Binding-site contacts:
Ligand atom ND contacts residue MET57 of chain 1.F at 3.2 Å (h-bond).
Ligand atom CBC contacts residue SER168 of chain 1.F at 2.8 Å.
Ligand atom NC contacts residue MET57 of chain 1.F at 3.1 Å (h-bond).
Ligand atom O2D contacts residue TYR35 of chain 1.E at 2.4 Å (h-bond).
Ligand atom CGA contacts residue TYR35 of chain 1.F at 3.3 Å (hydrophobic).
Ligand atom O2A contacts residue ARG20 of chain 1.E at 2.7 Å (salt-bridge).
Ligand atom FE contacts residue MET57 of chain 1.F at 2.4 Å.
Ligand atom C2C contacts residue SER168 of chain 1.E at 3.3 Å.
Ligand atom O1A contacts residue ARG20 of chain 1.E at 2.8 Å (salt-bridge).
Ligand atom NB contacts residue MET57 of chain 1.F at 3.3 Å (h-bond).
Ligand atom CAC contacts residue SER168 of chain 1.E at 2.8 Å.
Ligand atom CGD contacts residue MET31 of chain 1.E at 3.4 Å (hydrophobic).
Ligand atom CGA contacts residue ARG20 of chain 1.E at 3.2 Å.
Ligand atom NB contacts residue MET57 of chain 1.E at 2.8 Å (h-bond).
Ligand atom NA contacts residue MET57 of chain 1.E at 3.2 Å (h-bond).
Ligand atom ND contacts residue MET57 of chain 1.E at 3.2 Å (h-bond).
Ligand atom CGC contacts residue SER168 of chain 1.F at 1.4 Å.
Ligand atom O1B contacts residue LYS50 of chain 1.F at 2.9 Å (salt-bridge).
Ligand atom O2D contacts residue ARG20 of chain 1.F at 3.2 Å (salt-bridge).
Ligand atom CMD contacts residue GLU61 of chain 1.F at 3.4 Å.
Ligand atom C3C contacts residue SER168 of chain 1.E at 3.4 Å.
Ligand atom C1B contacts residue MET57 of chain 1.E at 3.3 Å (hydrophobic).
Ligand atom CMC contacts residue SER168 of chain 1.E at 3.1 Å.
Ligand atom FE contacts residue MET57 of chain 1.E at 2.4 Å.
Ligand atom CBC contacts residue SER168 of chain 1.E at 3.0 Å.
Ligand atom C1D contacts residue MET57 of chain 1.F at 3.3 Å (hydrophobic).
Ligand atom CBB contacts residue SER168 of chain 1.F at 2.9 Å.
Ligand atom CGB contacts residue SER168 of chain 1.F at 3.0 Å.
Ligand atom C1C contacts residue MET57 of chain 1.E at 3.4 Å (hydrophobic).
Ligand atom O1C contacts residue LYS169 of chain 1.F at 3.1 Å (salt-bridge).
Ligand atom O1D contacts residue ARG20 of chain 1.F at 3.4 Å (salt-bridge).
Ligand atom NC contacts residue MET57 of chain 1.E at 2.9 Å (h-bond).
Ligand atom O2B contacts residue SER168 of chain 1.F at 2.6 Å (h-bond).
Ligand atom NA contacts residue MET57 of chain 1.F at 3.2 Å (h-bond).
Ligand atom O1D contacts residue MET31 of chain 1.E at 3.4 Å.
Ligand atom CMB contacts residue GLU61 of chain 1.E at 3.4 Å.
Ligand atom O1A contacts residue TYR35 of chain 1.F at 2.3 Å (h-bond).
Ligand atom CMD contacts residue MET57 of chain 1.F at 3.1 Å (hydrophobic).
Ligand atom O1C contacts residue SER168 of chain 1.F at 1.8 Å.
Ligand atom O2C contacts residue SER168 of chain 1.F at 1.5 Å.

Sequence of chain 1.E:
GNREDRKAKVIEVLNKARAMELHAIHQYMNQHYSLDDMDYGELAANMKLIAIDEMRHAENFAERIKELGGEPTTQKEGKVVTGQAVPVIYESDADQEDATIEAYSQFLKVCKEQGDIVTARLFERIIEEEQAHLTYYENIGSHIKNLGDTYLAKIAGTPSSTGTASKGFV

Sequence of chain 1.F:
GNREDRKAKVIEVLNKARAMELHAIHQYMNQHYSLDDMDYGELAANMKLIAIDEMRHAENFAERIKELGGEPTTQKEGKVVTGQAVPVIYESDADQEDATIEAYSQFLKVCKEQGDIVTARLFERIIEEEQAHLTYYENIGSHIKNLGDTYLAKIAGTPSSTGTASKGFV

The protein below binds the small molecule below.
Small molecule (SMILES): CC1=C(CCC(=O)O)C2=Cc3c(CCC(=O)O)c(C)c4n3[Fe@]35n6c(c(C)c(CCC(=O)O)c6=CC1=[N+]23)=CC1=[N+]5C(=C4)C(C)=C1CCC(=O)O